Binding-site contacts:
Ligand atom C2 contacts residue ASN467 of chain 1.A at 2.5 Å.
Ligand atom C7 contacts residue ASN467 of chain 1.A at 3.4 Å.
Ligand atom O5 contacts residue ASN467 of chain 1.A at 2.4 Å (h-bond).
Ligand atom C5 contacts residue ASN467 of chain 1.A at 3.7 Å.
Ligand atom N2 contacts residue ASN467 of chain 1.A at 2.9 Å (h-bond).
Ligand atom C4 contacts residue GLN475 of chain 1.A at 4.1 Å.
Ligand atom O7 contacts residue ASN467 of chain 1.A at 3.5 Å (h-bond).
Ligand atom C4 contacts residue ASN467 of chain 1.A at 4.3 Å.
Ligand atom C3 contacts residue ASN467 of chain 1.A at 3.8 Å.
Ligand atom O3 contacts residue GLN475 of chain 1.A at 4.2 Å.
Ligand atom C1 contacts residue ASN467 of chain 1.A at 1.4 Å.
Ligand atom C8 contacts residue ASN467 of chain 1.A at 3.6 Å.

Sequence of chain 1.A:
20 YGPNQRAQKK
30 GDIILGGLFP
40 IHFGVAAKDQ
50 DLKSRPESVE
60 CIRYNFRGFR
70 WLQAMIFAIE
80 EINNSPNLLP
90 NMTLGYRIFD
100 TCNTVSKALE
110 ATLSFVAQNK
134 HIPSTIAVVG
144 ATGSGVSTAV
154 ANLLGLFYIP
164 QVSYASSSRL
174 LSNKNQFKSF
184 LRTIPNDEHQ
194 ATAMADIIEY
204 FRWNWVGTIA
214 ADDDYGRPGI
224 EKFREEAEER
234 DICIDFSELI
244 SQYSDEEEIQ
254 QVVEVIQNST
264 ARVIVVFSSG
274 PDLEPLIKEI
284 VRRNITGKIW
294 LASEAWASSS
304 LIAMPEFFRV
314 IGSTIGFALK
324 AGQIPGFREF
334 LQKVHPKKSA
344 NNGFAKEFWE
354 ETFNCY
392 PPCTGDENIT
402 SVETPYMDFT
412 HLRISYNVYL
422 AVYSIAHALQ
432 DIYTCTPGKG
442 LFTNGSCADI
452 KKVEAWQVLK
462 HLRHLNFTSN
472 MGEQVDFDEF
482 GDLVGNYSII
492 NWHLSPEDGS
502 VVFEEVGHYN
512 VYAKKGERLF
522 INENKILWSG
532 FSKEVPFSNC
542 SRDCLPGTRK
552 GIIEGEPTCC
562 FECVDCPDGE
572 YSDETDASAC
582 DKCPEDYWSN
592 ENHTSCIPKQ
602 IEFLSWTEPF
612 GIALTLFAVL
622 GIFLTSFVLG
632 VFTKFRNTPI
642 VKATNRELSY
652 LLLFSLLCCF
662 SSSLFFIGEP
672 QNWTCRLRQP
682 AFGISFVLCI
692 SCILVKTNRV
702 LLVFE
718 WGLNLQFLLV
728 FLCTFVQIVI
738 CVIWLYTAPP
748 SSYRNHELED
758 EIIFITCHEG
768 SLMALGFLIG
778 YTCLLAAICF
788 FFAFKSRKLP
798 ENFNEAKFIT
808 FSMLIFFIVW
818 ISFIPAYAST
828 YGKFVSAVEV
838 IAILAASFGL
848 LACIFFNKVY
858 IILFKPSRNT

A protein and the small-molecule ligand that binds it are described below.
Small molecule (SMILES): CC(=O)N[C@@H]1[C@@H](O)[C@H](O)[C@@H](CO)O[C@H]1O